Sequence of chain 1.I:
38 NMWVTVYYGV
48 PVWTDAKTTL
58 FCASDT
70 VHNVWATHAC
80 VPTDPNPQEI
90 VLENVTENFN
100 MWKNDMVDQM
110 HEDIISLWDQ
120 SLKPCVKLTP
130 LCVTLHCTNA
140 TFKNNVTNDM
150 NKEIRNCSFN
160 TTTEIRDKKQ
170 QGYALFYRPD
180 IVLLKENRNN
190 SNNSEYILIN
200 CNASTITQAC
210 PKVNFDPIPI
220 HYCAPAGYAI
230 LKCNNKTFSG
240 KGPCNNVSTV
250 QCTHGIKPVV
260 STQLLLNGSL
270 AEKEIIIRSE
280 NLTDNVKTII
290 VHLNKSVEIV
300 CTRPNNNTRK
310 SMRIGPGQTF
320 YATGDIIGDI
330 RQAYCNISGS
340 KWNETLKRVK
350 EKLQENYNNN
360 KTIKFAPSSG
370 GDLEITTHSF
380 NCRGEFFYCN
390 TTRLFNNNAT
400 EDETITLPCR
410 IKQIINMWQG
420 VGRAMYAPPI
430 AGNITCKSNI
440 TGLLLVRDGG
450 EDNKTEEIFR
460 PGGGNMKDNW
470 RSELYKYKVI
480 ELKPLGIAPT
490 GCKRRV

The small molecule below binds the protein below.
Small molecule (SMILES): CC(=O)N[C@H]1[C@H](O[C@H]2[C@H](O)[C@@H](NC(C)=O)CO[C@@H]2CO)O[C@H](CO)[C@@H](O[C@@H]2O[C@H](CO[C@H]3O[C@H](CO[C@H]4O[C@H](CO)[C@@H](O)[C@H](O)[C@@H]4O)[C@@H](O)[C@H](O[C@H]4O[C@H](CO)[C@@H](O)[C@H](O)[C@@H]4O)[C@@H]3O)[C@@H](O)[C@H](O[C@H]3O[C@H](CO)[C@@H](O)[C@H](O)[C@@H]3O)[C@@H]2O)[C@@H]1O

Binding-site contacts:
Ligand atom O5 contacts residue TYR87 of chain 1.L at 4.0 Å.
Ligand atom C2 contacts residue TRP63 of chain 1.L at 3.6 Å (hydrophobic).
Ligand atom C2 contacts residue GLY64 of chain 1.L at 3.8 Å.
Ligand atom C5 contacts residue ASN280 of chain 1.I at 3.7 Å.
Ligand atom O6 contacts residue TYR28 of chain 1.L at 2.9 Å (h-bond).
Ligand atom C7 contacts residue ASN280 of chain 1.I at 3.3 Å.
Ligand atom O6 contacts residue TYR87 of chain 1.L at 3.8 Å.
Ligand atom O2 contacts residue TRP63 of chain 1.L at 3.6 Å (h-bond).
Ligand atom O6 contacts residue GLY27 of chain 1.L at 3.3 Å.
Ligand atom O2 contacts residue GLY64 of chain 1.L at 3.9 Å.
Ligand atom O3 contacts residue TRP63 of chain 1.L at 3.8 Å.
Ligand atom C8 contacts residue GLY27 of chain 1.L at 3.7 Å.
Ligand atom O7 contacts residue GLU279 of chain 1.I at 3.9 Å.
Ligand atom O3 contacts residue GLY64 of chain 1.L at 3.9 Å.
Ligand atom O6 contacts residue TRP63 of chain 1.L at 4.0 Å.
Ligand atom C2 contacts residue ASN280 of chain 1.I at 2.5 Å.
Ligand atom C4 contacts residue GLY64 of chain 1.L at 3.8 Å.
Ligand atom C3 contacts residue ASN280 of chain 1.I at 3.8 Å.
Ligand atom C6 contacts residue GLY27 of chain 1.L at 3.9 Å.
Ligand atom O5 contacts residue GLY64 of chain 1.L at 3.9 Å.
Ligand atom O4 contacts residue GLY64 of chain 1.L at 2.8 Å (h-bond).
Ligand atom C3 contacts residue GLY64 of chain 1.L at 3.9 Å.
Ligand atom C8 contacts residue ARG62 of chain 1.L at 3.9 Å.
Ligand atom O5 contacts residue TYR28 of chain 1.L at 4.0 Å.
Ligand atom C8 contacts residue GLU279 of chain 1.I at 3.9 Å.
Ligand atom C6 contacts residue TYR28 of chain 1.L at 3.8 Å (hydrophobic).
Ligand atom C8 contacts residue ASN280 of chain 1.I at 3.5 Å.
Ligand atom C4 contacts residue ASN280 of chain 1.I at 4.2 Å.
Ligand atom C8 contacts residue TYR28 of chain 1.L at 3.9 Å (hydrophobic).
Ligand atom C1 contacts residue GLY64 of chain 1.L at 3.3 Å.
Ligand atom O4 contacts residue TRP63 of chain 1.L at 3.4 Å.
Ligand atom C2 contacts residue ARG62 of chain 1.L at 3.9 Å.
Ligand atom C6 contacts residue ARG62 of chain 1.L at 3.7 Å.
Ligand atom C1 contacts residue ASN280 of chain 1.I at 1.4 Å.
Ligand atom O7 contacts residue GLY27 of chain 1.L at 3.8 Å.
Ligand atom O7 contacts residue ASN280 of chain 1.I at 3.3 Å (h-bond).
Ligand atom N2 contacts residue ASN280 of chain 1.I at 2.9 Å (h-bond).
Ligand atom O4 contacts residue ARG62 of chain 1.L at 4.2 Å.
Ligand atom C8 contacts residue TYR67 of chain 1.L at 4.0 Å (hydrophobic).
Ligand atom O5 contacts residue ASN280 of chain 1.I at 2.4 Å (h-bond).

Sequence of chain 1.L:
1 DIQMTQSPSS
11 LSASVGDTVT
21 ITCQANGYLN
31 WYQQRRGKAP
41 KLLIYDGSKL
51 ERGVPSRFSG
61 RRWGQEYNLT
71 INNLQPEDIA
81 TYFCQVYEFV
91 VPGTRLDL